Binding-site contacts:
Ligand atom O contacts residue TYR312 of chain 1.A at 2.9 Å (h-bond).
Ligand atom CG2 contacts residue ILE5 of chain 1.A at 3.4 Å (hydrophobic).
Ligand atom CD contacts residue TYR116 of chain 1.A at 3.5 Å (hydrophobic).
Ligand atom CG contacts residue ASP112 of chain 1.A at 3.3 Å.
Ligand atom CG1 contacts residue ILE9 of chain 1.A at 3.5 Å (hydrophobic).
Ligand atom N contacts residue TYR7 of chain 1.A at 2.8 Å (h-bond).
Ligand atom CZ contacts residue ASP317 of chain 1.A at 3.5 Å.
Ligand atom CB contacts residue SER147 of chain 1.A at 3.2 Å.
Ligand atom O contacts residue ILE9 of chain 1.A at 2.9 Å (h-bond).
Ligand atom CD contacts residue TYR312 of chain 1.A at 2.9 Å (hydrophobic).
Ligand atom NH2 contacts residue ASP317 of chain 1.A at 3.1 Å (salt-bridge).
Ligand atom O contacts residue SER11 of chain 1.A at 2.9 Å (h-bond).
Ligand atom CA contacts residue LYS3 of chain 1.A at 2.8 Å.
Ligand atom N contacts residue SER147 of chain 1.A at 3.0 Å (h-bond).
Ligand atom NH2 contacts residue TYR119 of chain 1.A at 2.9 Å (h-bond).
Ligand atom OE1 contacts residue LEU15 of chain 1.A at 3.1 Å (h-bond).
Ligand atom CA contacts residue ILE9 of chain 1.A at 3.5 Å (hydrophobic).
Ligand atom OH contacts residue ARG4 of chain 1.A at 3.3 Å (salt-bridge).
Ligand atom CG contacts residue ASN8 of chain 1.A at 3.4 Å.
Ligand atom NE contacts residue TYR312 of chain 1.A at 2.6 Å (h-bond).
Ligand atom CG contacts residue HIS113 of chain 1.A at 3.2 Å.
Ligand atom N contacts residue ILE5 of chain 1.A at 2.9 Å (h-bond).
Ligand atom O contacts residue ILE5 of chain 1.A at 2.9 Å (h-bond).
Ligand atom OG contacts residue LYS3 of chain 1.A at 3.1 Å.
Ligand atom O contacts residue HIS113 of chain 1.A at 3.2 Å (h-bond).
Ligand atom N contacts residue ILE9 of chain 1.A at 2.9 Å (h-bond).
Ligand atom NE2 contacts residue PHE13 of chain 1.A at 2.6 Å (h-bond).
Ligand atom C contacts residue LYS3 of chain 1.A at 3.3 Å.
Ligand atom O contacts residue CYS149 of chain 1.A at 3.4 Å (h-bond).
Ligand atom OE2 contacts residue SER11 of chain 1.A at 3.4 Å.
Ligand atom NH1 contacts residue ASP317 of chain 1.A at 2.9 Å (salt-bridge).
Ligand atom O contacts residue LYS3 of chain 1.A at 3.0 Å (salt-bridge).
Ligand atom O contacts residue SER147 of chain 1.A at 3.3 Å (h-bond).
Ligand atom CD contacts residue HIS113 of chain 1.A at 3.4 Å.
Ligand atom CB contacts residue ASP112 of chain 1.A at 3.2 Å.
Ligand atom N contacts residue LYS3 of chain 1.A at 3.0 Å (salt-bridge).
Ligand atom O contacts residue VAL6 of chain 1.A at 3.3 Å.
Ligand atom CA contacts residue ILE5 of chain 1.A at 3.3 Å (hydrophobic).
Ligand atom CG1 contacts residue ASN8 of chain 1.A at 3.4 Å.
Ligand atom O contacts residue TYR7 of chain 1.A at 2.9 Å (h-bond).

A protein and the small-molecule ligand that binds it are described below.
Small molecule (SMILES): CC[C@H](C)[C@H](N)C(=O)N[C@@H](CC(C)C)C(=O)N[C@@H](C)C(=O)N[C@@H](C)C(=O)N1CCC[C@H]1C(=O)N1CCC[C@H]1C(=O)N[C@@H](C)C(=O)N[C@@H](C)C(=O)N[C@H](C=O)CCCN=C(N)N.CC[C@H](C)[C@H](NC(=O)[C@@H](NC(=O)[C@H](CCC(N)=O)NC(=O)[C@H](CCCN=C(N)N)NC(=O)[C@H](CCC(=O)O)NC(=O)[C@@H](NC(=O)[C@@H]1CCCN1)C(C)C)[C@@H](C)O)C(=O)N[C@@H](Cc1ccc(O)cc1)C(=O)N[C@@H](CO)C(=O)N[C@@H](C)C=O

Sequence of chain 1.A:
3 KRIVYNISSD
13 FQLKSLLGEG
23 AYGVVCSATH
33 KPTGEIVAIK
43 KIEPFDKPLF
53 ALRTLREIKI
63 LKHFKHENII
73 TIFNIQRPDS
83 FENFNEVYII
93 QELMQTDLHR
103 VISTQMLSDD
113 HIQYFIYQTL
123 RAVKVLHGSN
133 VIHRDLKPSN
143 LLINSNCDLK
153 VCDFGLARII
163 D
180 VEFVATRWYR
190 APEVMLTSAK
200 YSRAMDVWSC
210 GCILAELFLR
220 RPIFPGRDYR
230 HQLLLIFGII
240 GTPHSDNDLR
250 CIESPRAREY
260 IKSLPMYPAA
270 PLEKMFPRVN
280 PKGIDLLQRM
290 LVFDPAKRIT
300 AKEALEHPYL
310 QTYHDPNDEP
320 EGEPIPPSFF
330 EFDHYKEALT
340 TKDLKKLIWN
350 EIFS